Binding-site contacts:
Ligand atom N contacts residue ARG103 of chain 1.B at 2.9 Å (salt-bridge).
Ligand atom CD contacts residue TYR34 of chain 1.A at 3.9 Å (hydrophobic).
Ligand atom CB contacts residue ILE56 of chain 1.B at 3.8 Å (hydrophobic).
Ligand atom C contacts residue TYR36 of chain 1.A at 3.5 Å (hydrophobic).
Ligand atom CG contacts residue SER31 of chain 1.A at 3.1 Å.
Ligand atom CA contacts residue ARG103 of chain 1.B at 3.8 Å.
Ligand atom CB contacts residue ARG96 of chain 1.A at 3.7 Å.
Ligand atom CB contacts residue ARG103 of chain 1.B at 3.6 Å.
Ligand atom O contacts residue TYR36 of chain 1.A at 2.6 Å (h-bond).
Ligand atom N contacts residue TYR36 of chain 1.A at 3.8 Å.
Ligand atom CG contacts residue TYR36 of chain 1.A at 3.3 Å (hydrophobic).
Ligand atom OG contacts residue TYR105 of chain 1.B at 3.9 Å.
Ligand atom CA contacts residue ARG103 of chain 1.B at 3.6 Å.
Ligand atom N contacts residue ARG96 of chain 1.A at 3.8 Å.
Ligand atom CB contacts residue LEU54 of chain 1.A at 3.6 Å (hydrophobic).
Ligand atom CG contacts residue TRP52 of chain 1.B at 3.7 Å (hydrophobic).
Ligand atom CD contacts residue TRP52 of chain 1.B at 3.4 Å (hydrophobic).
Ligand atom CD contacts residue TYR36 of chain 1.A at 3.5 Å (hydrophobic).
Ligand atom CG contacts residue TYR34 of chain 1.A at 3.3 Å (hydrophobic).
Ligand atom O contacts residue TYR36 of chain 1.A at 3.5 Å (h-bond).
Ligand atom CG contacts residue ILE56 of chain 1.B at 3.7 Å (hydrophobic).
Ligand atom CB contacts residue TYR105 of chain 1.B at 3.8 Å (hydrophobic).
Ligand atom CB contacts residue GLU97 of chain 1.A at 3.6 Å.
Ligand atom CA contacts residue TYR36 of chain 1.A at 3.8 Å (hydrophobic).
Ligand atom CA contacts residue TYR34 of chain 1.A at 3.8 Å (hydrophobic).
Ligand atom O contacts residue LEU98 of chain 1.A at 3.9 Å.
Ligand atom C contacts residue ARG103 of chain 1.B at 3.7 Å.
Ligand atom CB contacts residue SER95 of chain 1.A at 3.7 Å.
Ligand atom CB contacts residue TYR34 of chain 1.A at 3.8 Å (hydrophobic).
Ligand atom CB contacts residue TYR104 of chain 1.B at 3.3 Å (hydrophobic).
Ligand atom O contacts residue TYR105 of chain 1.B at 3.7 Å.
Ligand atom O contacts residue TYR104 of chain 1.B at 3.9 Å.
Ligand atom O contacts residue TYR104 of chain 1.B at 3.8 Å.
Ligand atom CB contacts residue ARG103 of chain 1.B at 3.6 Å.
Ligand atom O contacts residue ARG103 of chain 1.B at 2.4 Å (salt-bridge).
Ligand atom OG contacts residue SER95 of chain 1.A at 2.5 Å (h-bond).
Ligand atom CB contacts residue SER95 of chain 1.A at 3.6 Å.
Ligand atom CD contacts residue TYR34 of chain 1.A at 3.7 Å (hydrophobic).
Ligand atom C contacts residue ARG103 of chain 1.B at 3.6 Å.
Ligand atom CB contacts residue TYR104 of chain 1.B at 3.7 Å (hydrophobic).

Sequence of chain 1.A:
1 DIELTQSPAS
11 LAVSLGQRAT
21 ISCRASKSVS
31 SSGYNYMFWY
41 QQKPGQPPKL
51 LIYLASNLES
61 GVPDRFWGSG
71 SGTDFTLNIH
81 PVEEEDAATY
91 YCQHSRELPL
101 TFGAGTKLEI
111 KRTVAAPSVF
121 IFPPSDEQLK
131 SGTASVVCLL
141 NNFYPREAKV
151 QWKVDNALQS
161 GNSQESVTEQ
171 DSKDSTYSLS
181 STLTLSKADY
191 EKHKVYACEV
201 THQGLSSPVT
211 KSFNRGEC

This protein binds this small molecule.
Small molecule (SMILES): C[C@H](NC(=O)[C@@H]1CCCN1C(=O)[C@H](C)NC(=O)[C@H](C)NC(=O)[C@@H]1CCCN1C(=O)[C@H](CO)NC(=O)[C@H](C)NC(=O)[C@@H]1CCCN1C(=O)[C@H](C)NC(=O)[C@@H]1CCC(=O)N1)C(=O)O

Sequence of chain 1.B:
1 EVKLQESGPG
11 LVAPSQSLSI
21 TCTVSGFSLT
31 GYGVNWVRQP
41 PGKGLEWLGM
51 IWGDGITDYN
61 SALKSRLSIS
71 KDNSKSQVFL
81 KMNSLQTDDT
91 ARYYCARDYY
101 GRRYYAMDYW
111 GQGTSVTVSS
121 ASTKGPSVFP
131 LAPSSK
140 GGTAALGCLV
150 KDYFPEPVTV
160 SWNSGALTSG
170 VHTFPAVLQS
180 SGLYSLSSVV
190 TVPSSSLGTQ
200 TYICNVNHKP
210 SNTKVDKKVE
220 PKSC